Sequence of chain 1.B:
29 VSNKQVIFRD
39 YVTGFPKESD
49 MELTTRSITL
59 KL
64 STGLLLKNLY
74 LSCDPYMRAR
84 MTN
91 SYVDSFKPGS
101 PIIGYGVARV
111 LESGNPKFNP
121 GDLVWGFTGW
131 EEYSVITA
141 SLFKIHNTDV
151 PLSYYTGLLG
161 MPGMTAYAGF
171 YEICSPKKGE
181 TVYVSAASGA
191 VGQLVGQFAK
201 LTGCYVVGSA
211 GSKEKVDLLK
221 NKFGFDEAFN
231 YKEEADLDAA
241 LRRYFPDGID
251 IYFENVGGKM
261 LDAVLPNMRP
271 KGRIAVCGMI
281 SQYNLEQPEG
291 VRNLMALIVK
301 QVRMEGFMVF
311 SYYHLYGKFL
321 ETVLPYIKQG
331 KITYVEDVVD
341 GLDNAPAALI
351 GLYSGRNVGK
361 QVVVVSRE

Binding-site contacts:
Ligand atom C08 contacts residue NAP1 of chain 1.G at 2.5 Å.
Ligand atom C02 contacts residue MET161 of chain 1.B at 4.0 Å (hydrophobic).
Ligand atom C09 contacts residue TYR92 of chain 1.B at 4.0 Å (hydrophobic).
Ligand atom C09 contacts residue TYR283 of chain 1.B at 3.5 Å (hydrophobic).
Ligand atom C02 contacts residue TYR79 of chain 1.B at 4.2 Å (hydrophobic).
Ligand atom C12 contacts residue TYR92 of chain 1.B at 4.1 Å (hydrophobic).
Ligand atom C09 contacts residue TYR79 of chain 1.B at 4.3 Å (hydrophobic).
Ligand atom C09 contacts residue NAP1 of chain 1.G at 3.6 Å.
Ligand atom C01 contacts residue VAL309 of chain 1.B at 3.2 Å (hydrophobic).
Ligand atom C01 contacts residue TYR105 of chain 1.B at 3.9 Å (hydrophobic).
Ligand atom C01 contacts residue NAP1 of chain 1.G at 4.1 Å.
Ligand atom C11 contacts residue NAP1 of chain 1.G at 4.1 Å.
Ligand atom C05 contacts residue VAL309 of chain 1.B at 4.4 Å (hydrophobic).
Ligand atom C04 contacts residue NAP1 of chain 1.G at 3.8 Å.
Ligand atom C02 contacts residue PHE310 of chain 1.B at 3.5 Å (hydrophobic).
Ligand atom C12 contacts residue NAP1 of chain 1.G at 3.5 Å.
Ligand atom C08 contacts residue TYR79 of chain 1.B at 3.7 Å (hydrophobic).
Ligand atom C12 contacts residue MET308 of chain 1.B at 4.4 Å (hydrophobic).
Ligand atom O10 contacts residue NAP1 of chain 1.G at 4.0 Å.
Ligand atom C02 contacts residue VAL309 of chain 1.B at 4.0 Å (hydrophobic).
Ligand atom C06 contacts residue NAP1 of chain 1.G at 3.0 Å.
Ligand atom O03 contacts residue PHE310 of chain 1.B at 2.5 Å.
Ligand atom C11 contacts residue MET308 of chain 1.B at 4.4 Å (hydrophobic).
Ligand atom C04 contacts residue TYR79 of chain 1.B at 3.9 Å (hydrophobic).
Ligand atom C01 contacts residue MET161 of chain 1.B at 2.7 Å (hydrophobic).
Ligand atom C05 contacts residue TYR79 of chain 1.B at 4.3 Å (hydrophobic).
Ligand atom C04 contacts residue PHE310 of chain 1.B at 4.1 Å (hydrophobic).
Ligand atom C11 contacts residue ILE298 of chain 1.A at 4.1 Å (hydrophobic).
Ligand atom C12 contacts residue TYR79 of chain 1.B at 4.3 Å (hydrophobic).
Ligand atom C01 contacts residue PHE310 of chain 1.B at 4.3 Å (hydrophobic).
Ligand atom C11 contacts residue TYR92 of chain 1.B at 3.8 Å (hydrophobic).
Ligand atom C05 contacts residue NAP1 of chain 1.G at 2.6 Å.
Ligand atom C07 contacts residue NAP1 of chain 1.G at 2.9 Å.
Ligand atom O03 contacts residue TYR105 of chain 1.B at 4.2 Å.
Ligand atom O10 contacts residue TYR283 of chain 1.B at 2.9 Å (h-bond).
Ligand atom O10 contacts residue TYR92 of chain 1.B at 4.3 Å.
Ligand atom C08 contacts residue TYR283 of chain 1.B at 3.4 Å (hydrophobic).
Ligand atom C07 contacts residue TYR79 of chain 1.B at 3.4 Å (hydrophobic).
Ligand atom C06 contacts residue TYR79 of chain 1.B at 3.8 Å (hydrophobic).
Ligand atom C05 contacts residue MET161 of chain 1.B at 4.4 Å (hydrophobic).

Sequence of chain 1.A:
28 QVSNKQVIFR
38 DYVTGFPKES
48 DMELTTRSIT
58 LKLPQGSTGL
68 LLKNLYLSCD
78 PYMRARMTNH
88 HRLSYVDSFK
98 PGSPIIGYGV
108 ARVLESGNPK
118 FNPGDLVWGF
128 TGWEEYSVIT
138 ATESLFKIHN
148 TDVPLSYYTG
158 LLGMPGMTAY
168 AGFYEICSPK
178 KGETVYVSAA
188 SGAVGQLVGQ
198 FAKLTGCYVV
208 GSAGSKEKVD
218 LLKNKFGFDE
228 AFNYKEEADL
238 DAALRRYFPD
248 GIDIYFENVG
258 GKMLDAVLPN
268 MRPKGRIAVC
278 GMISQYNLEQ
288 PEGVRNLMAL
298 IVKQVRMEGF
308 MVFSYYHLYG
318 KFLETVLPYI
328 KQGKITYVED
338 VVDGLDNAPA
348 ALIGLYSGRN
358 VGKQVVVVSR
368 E

A protein and the small-molecule ligand that binds it are described below.
Small molecule (SMILES): CC(=O)CCc1ccc(O)cc1